Sequence of chain 2.A:
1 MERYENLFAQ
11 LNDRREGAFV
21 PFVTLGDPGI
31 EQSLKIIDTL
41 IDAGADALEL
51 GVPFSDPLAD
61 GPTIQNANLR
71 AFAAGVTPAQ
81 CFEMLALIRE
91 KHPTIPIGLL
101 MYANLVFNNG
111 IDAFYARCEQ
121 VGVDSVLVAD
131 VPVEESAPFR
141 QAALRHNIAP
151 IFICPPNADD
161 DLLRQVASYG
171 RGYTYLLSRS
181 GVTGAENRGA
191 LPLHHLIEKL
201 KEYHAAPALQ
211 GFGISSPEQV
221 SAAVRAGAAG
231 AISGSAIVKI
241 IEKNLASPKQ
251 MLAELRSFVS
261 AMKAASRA

Binding-site contacts:
Ligand atom F9F contacts residue ILE153 of chain 2.A at 3.6 Å.
Ligand atom O7 contacts residue ALA59 of chain 2.A at 3.5 Å.
Ligand atom O7 contacts residue PHE212 of chain 2.A at 3.7 Å.
Ligand atom O20 contacts residue GLY213 of chain 2.A at 2.7 Å (h-bond).
Ligand atom O16 contacts residue THR183 of chain 2.A at 3.7 Å.
Ligand atom F11 contacts residue ALA129 of chain 2.A at 3.5 Å.
Ligand atom F11 contacts residue LEU127 of chain 2.A at 3.5 Å.
Ligand atom O21 contacts residue LEU100 of chain 2.A at 3.4 Å.
Ligand atom F9F contacts residue PHE212 of chain 2.A at 3.7 Å.
Ligand atom O18 contacts residue SER235 of chain 2.A at 3.5 Å (h-bond).
Ligand atom C5 contacts residue THR183 of chain 2.A at 3.8 Å.
Ligand atom O20 contacts residue THR183 of chain 2.A at 3.7 Å.
Ligand atom F10 contacts residue ALA129 of chain 2.A at 3.3 Å.
Ligand atom P17 contacts residue GLY213 of chain 2.A at 3.7 Å.
Ligand atom C2 contacts residue PHE212 of chain 2.A at 3.7 Å (hydrophobic).
Ligand atom O20 contacts residue PHE212 of chain 2.A at 3.5 Å.
Ligand atom O22 contacts residue TYR175 of chain 2.A at 2.9 Å (h-bond).
Ligand atom C3 contacts residue LEU127 of chain 2.A at 3.7 Å (hydrophobic).
Ligand atom C14 contacts residue THR183 of chain 2.A at 3.7 Å.
Ligand atom O19 contacts residue ILE64 of chain 2.A at 3.5 Å.
Ligand atom O19 contacts residue SER235 of chain 2.A at 2.5 Å (h-bond).
Ligand atom C4 contacts residue LEU100 of chain 2.A at 3.7 Å (hydrophobic).
Ligand atom O19 contacts residue GLY234 of chain 2.A at 3.6 Å.
Ligand atom C3 contacts residue TYR175 of chain 2.A at 3.4 Å (hydrophobic).
Ligand atom C5 contacts residue LEU100 of chain 2.A at 3.8 Å (hydrophobic).
Ligand atom O18 contacts residue GLY234 of chain 2.A at 2.9 Å (h-bond).
Ligand atom C14 contacts residue TYR175 of chain 2.A at 3.3 Å (hydrophobic).
Ligand atom O19 contacts residue THR183 of chain 2.A at 3.5 Å.
Ligand atom O21 contacts residue GLU49 of chain 2.A at 3.3 Å.
Ligand atom O20 contacts residue GLY184 of chain 2.A at 2.8 Å (h-bond).
Ligand atom C6 contacts residue PHE212 of chain 2.A at 3.7 Å (hydrophobic).
Ligand atom O19 contacts residue GLY184 of chain 2.A at 3.7 Å.
Ligand atom O7 contacts residue ALA129 of chain 2.A at 3.7 Å.
Ligand atom F11 contacts residue ILE153 of chain 2.A at 3.4 Å.
Ligand atom F10 contacts residue PRO18 of chain 2.B at 3.5 Å.
Ligand atom O21 contacts residue PHE22 of chain 2.A at 3.2 Å.
Ligand atom P17 contacts residue SER235 of chain 2.A at 3.6 Å.
Ligand atom O16 contacts residue PHE212 of chain 2.A at 3.6 Å.
Ligand atom O22 contacts residue ILE232 of chain 2.A at 3.6 Å.
Ligand atom C1 contacts residue PHE212 of chain 2.A at 3.5 Å (hydrophobic).

This protein binds this small molecule.
Small molecule (SMILES): O=P(O)(O)OCCNS(=O)(=O)c1ccc(OC(F)(F)F)cc1

Sequence of chain 2.B:
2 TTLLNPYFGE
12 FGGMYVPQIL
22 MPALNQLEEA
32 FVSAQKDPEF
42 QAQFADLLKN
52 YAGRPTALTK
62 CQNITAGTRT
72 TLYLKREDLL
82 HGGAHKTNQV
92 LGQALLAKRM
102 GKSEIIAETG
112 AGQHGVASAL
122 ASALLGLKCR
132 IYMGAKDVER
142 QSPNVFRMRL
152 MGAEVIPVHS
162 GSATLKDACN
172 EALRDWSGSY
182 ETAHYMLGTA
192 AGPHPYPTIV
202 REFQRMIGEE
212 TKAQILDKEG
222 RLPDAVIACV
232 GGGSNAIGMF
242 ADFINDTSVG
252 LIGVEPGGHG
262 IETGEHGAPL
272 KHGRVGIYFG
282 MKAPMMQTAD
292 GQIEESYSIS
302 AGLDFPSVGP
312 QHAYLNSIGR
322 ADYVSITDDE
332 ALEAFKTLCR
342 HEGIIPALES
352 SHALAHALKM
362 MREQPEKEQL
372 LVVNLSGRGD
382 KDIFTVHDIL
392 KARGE